The protein below binds the small molecule below.
Small molecule (SMILES): Cc1cc(CCCCCOc2ccc(C3=N[C@@H](C)CO3)cc2)on1

Sequence of chain 3.C:
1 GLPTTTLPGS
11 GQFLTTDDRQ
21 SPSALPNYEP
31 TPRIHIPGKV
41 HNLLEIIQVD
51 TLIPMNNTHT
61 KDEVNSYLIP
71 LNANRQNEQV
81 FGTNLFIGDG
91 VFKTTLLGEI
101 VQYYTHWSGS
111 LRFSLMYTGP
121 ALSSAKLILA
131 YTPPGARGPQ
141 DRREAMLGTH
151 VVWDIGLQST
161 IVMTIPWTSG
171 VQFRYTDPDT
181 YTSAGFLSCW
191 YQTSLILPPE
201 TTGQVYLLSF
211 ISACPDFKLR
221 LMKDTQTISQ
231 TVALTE

Sequence of chain 2.A:
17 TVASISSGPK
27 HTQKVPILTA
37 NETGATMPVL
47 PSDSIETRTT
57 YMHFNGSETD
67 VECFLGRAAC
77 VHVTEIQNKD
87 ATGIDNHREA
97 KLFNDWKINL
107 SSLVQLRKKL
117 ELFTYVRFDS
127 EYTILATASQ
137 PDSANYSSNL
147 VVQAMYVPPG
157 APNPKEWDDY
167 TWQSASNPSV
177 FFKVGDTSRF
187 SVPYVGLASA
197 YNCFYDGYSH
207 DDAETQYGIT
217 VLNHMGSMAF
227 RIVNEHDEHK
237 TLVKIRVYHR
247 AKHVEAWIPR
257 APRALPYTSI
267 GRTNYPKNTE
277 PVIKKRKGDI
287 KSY

Binding-site contacts:
Ligand atom C4 contacts residue PHE124 of chain 2.A at 3.9 Å (hydrophobic).
Ligand atom O1A contacts residue PHE186 of chain 2.A at 3.2 Å.
Ligand atom C3B contacts residue VAL188 of chain 2.A at 3.5 Å (hydrophobic).
Ligand atom CM1 contacts residue SER175 of chain 2.A at 3.9 Å.
Ligand atom C4B contacts residue PHE186 of chain 2.A at 3.9 Å (hydrophobic).
Ligand atom C6B contacts residue TYR128 of chain 2.A at 3.4 Å (hydrophobic).
Ligand atom C4B contacts residue TYR152 of chain 2.A at 4.0 Å (hydrophobic).
Ligand atom C6B contacts residue MET224 of chain 2.A at 3.6 Å (hydrophobic).
Ligand atom C1C contacts residue LEU106 of chain 2.A at 3.6 Å (hydrophobic).
Ligand atom N2 contacts residue ASN219 of chain 2.A at 3.0 Å (h-bond).
Ligand atom C6B contacts residue ILE104 of chain 2.A at 3.6 Å (hydrophobic).
Ligand atom C4 contacts residue TYR197 of chain 2.A at 3.9 Å (hydrophobic).
Ligand atom C5A contacts residue PHE186 of chain 2.A at 3.7 Å (hydrophobic).
Ligand atom C2C contacts residue TYR197 of chain 2.A at 3.8 Å (hydrophobic).
Ligand atom N3A contacts residue PRO174 of chain 2.A at 3.9 Å.
Ligand atom O1B contacts residue TYR128 of chain 2.A at 3.4 Å (h-bond).
Ligand atom C3B contacts residue TYR152 of chain 2.A at 3.6 Å (hydrophobic).
Ligand atom N3A contacts residue ALA24 of chain 2.C at 3.9 Å.
Ligand atom C4C contacts residue VAL191 of chain 2.A at 3.3 Å (hydrophobic).
Ligand atom C1B contacts residue TYR128 of chain 2.A at 3.7 Å (hydrophobic).
Ligand atom O1 contacts residue ASN219 of chain 2.A at 3.9 Å.
Ligand atom C4 contacts residue LEU106 of chain 2.A at 3.6 Å (hydrophobic).
Ligand atom C1B contacts residue VAL188 of chain 2.A at 3.7 Å (hydrophobic).
Ligand atom C1B contacts residue ILE104 of chain 2.A at 4.0 Å (hydrophobic).
Ligand atom C2B contacts residue VAL188 of chain 2.A at 3.3 Å (hydrophobic).
Ligand atom C2A contacts residue PHE186 of chain 2.A at 3.6 Å (hydrophobic).
Ligand atom C5B contacts residue PHE186 of chain 2.A at 3.9 Å (hydrophobic).
Ligand atom CM1 contacts residue LEU14 of chain 3.C at 3.3 Å (hydrophobic).
Ligand atom C3C contacts residue TYR128 of chain 2.A at 3.3 Å (hydrophobic).
Ligand atom C5A contacts residue VAL176 of chain 2.A at 3.8 Å (hydrophobic).
Ligand atom N3A contacts residue TYR152 of chain 2.A at 3.6 Å.
Ligand atom C5C contacts residue VAL191 of chain 2.A at 3.7 Å (hydrophobic).
Ligand atom CM1 contacts residue VAL176 of chain 2.A at 3.4 Å (hydrophobic).
Ligand atom C3 contacts residue ASN219 of chain 2.A at 3.9 Å.
Ligand atom C4C contacts residue TYR197 of chain 2.A at 4.0 Å (hydrophobic).
Ligand atom C5 contacts residue LEU106 of chain 2.A at 3.8 Å (hydrophobic).
Ligand atom C2A contacts residue TYR152 of chain 2.A at 3.8 Å (hydrophobic).
Ligand atom CM1 contacts residue PRO174 of chain 2.A at 3.8 Å (hydrophobic).
Ligand atom C4A contacts residue PRO174 of chain 2.A at 3.4 Å (hydrophobic).
Ligand atom C5B contacts residue MET224 of chain 2.A at 3.2 Å (hydrophobic).

Sequence of chain 2.C:
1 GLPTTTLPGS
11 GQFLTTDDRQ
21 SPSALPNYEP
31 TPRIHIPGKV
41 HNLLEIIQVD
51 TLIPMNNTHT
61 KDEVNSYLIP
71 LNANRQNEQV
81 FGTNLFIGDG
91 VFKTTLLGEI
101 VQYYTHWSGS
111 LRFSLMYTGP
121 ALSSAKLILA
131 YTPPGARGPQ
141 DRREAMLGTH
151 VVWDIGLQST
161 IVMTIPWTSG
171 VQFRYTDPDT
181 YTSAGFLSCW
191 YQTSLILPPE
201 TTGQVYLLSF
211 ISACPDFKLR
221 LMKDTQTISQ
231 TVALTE